A protein and the small-molecule ligand that binds it are described below.
Small molecule (SMILES): CC(=O)N[C@H]1[C@H](O[C@H]2[C@H](O)[C@@H](NC(C)=O)CO[C@@H]2CO)O[C@H](CO)[C@@H](O[C@@H]2O[C@H](CO)[C@@H](O)[C@H](O)[C@@H]2O)[C@@H]1O

Binding-site contacts:
Ligand atom C8 contacts residue ASP241 of chain 1.K at 3.5 Å.
Ligand atom C8 contacts residue ASN240 of chain 1.K at 3.4 Å.
Ligand atom O7 contacts residue ALA242 of chain 1.K at 4.3 Å.
Ligand atom C7 contacts residue ALA242 of chain 1.K at 4.2 Å (hydrophobic).
Ligand atom C4 contacts residue ASN169 of chain 1.K at 4.2 Å.
Ligand atom C3 contacts residue ASN169 of chain 1.K at 3.8 Å.
Ligand atom O5 contacts residue ASN169 of chain 1.K at 2.4 Å (h-bond).
Ligand atom C5 contacts residue ASN169 of chain 1.K at 3.7 Å.
Ligand atom C8 contacts residue ALA242 of chain 1.K at 3.2 Å (hydrophobic).
Ligand atom C4 contacts residue ASN240 of chain 1.K at 3.8 Å.
Ligand atom C7 contacts residue ASN169 of chain 1.K at 3.4 Å.
Ligand atom C2 contacts residue ASN169 of chain 1.K at 2.4 Å.
Ligand atom N2 contacts residue ASN240 of chain 1.K at 2.9 Å (h-bond).
Ligand atom N2 contacts residue ASN169 of chain 1.K at 2.9 Å (h-bond).
Ligand atom C1 contacts residue ASN240 of chain 1.K at 4.0 Å.
Ligand atom C2 contacts residue ASN240 of chain 1.K at 3.9 Å.
Ligand atom C1 contacts residue ASN169 of chain 1.K at 1.4 Å.
Ligand atom O5 contacts residue THR171 of chain 1.K at 4.4 Å.
Ligand atom C3 contacts residue ASN240 of chain 1.K at 3.5 Å.
Ligand atom C5 contacts residue ASN240 of chain 1.K at 3.6 Å.
Ligand atom O3 contacts residue ASN240 of chain 1.K at 4.3 Å.
Ligand atom O5 contacts residue ASN240 of chain 1.K at 4.3 Å.
Ligand atom O7 contacts residue ASN169 of chain 1.K at 3.6 Å (h-bond).
Ligand atom O4 contacts residue ASN240 of chain 1.K at 3.8 Å.
Ligand atom C8 contacts residue SER221 of chain 1.J at 4.0 Å.
Ligand atom C7 contacts residue ASN240 of chain 1.K at 3.7 Å.
Ligand atom C8 contacts residue ASN169 of chain 1.K at 4.5 Å.

Sequence of chain 1.J:
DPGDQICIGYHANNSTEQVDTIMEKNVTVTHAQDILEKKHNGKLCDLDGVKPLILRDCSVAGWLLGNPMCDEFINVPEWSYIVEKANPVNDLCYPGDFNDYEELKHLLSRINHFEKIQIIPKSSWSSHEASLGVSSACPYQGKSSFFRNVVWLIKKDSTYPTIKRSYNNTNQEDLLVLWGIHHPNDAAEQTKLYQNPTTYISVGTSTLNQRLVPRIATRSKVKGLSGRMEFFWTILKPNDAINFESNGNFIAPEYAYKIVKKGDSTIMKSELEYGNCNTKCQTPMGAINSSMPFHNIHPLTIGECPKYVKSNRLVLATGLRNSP

Sequence of chain 1.K:
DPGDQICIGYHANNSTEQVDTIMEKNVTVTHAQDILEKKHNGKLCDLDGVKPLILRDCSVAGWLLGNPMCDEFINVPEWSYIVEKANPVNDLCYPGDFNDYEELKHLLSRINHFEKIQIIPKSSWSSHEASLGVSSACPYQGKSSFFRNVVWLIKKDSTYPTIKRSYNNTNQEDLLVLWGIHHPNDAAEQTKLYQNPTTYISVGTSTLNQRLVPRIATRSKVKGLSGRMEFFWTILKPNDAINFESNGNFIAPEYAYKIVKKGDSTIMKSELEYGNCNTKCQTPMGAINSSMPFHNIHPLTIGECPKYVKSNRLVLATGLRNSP